Binding-site contacts:
Ligand atom O34 contacts residue ZN1 of chain 1.C at 3.1 Å.
Ligand atom C01 contacts residue LEU197 of chain 1.A at 3.9 Å (hydrophobic).
Ligand atom O33 contacts residue TRP208 of chain 1.A at 3.6 Å.
Ligand atom C02 contacts residue THR199 of chain 1.A at 3.3 Å.
Ligand atom O34 contacts residue HIS119 of chain 1.A at 3.6 Å (h-bond).
Ligand atom O34 contacts residue VAL121 of chain 1.A at 3.8 Å.
Ligand atom N35 contacts residue HIS119 of chain 1.A at 3.4 Å (h-bond).
Ligand atom C15 contacts residue PRO201 of chain 1.A at 3.8 Å (hydrophobic).
Ligand atom C01 contacts residue THR199 of chain 1.A at 3.6 Å.
Ligand atom O34 contacts residue VAL142 of chain 1.A at 3.9 Å.
Ligand atom C19 contacts residue GLY131 of chain 1.A at 3.7 Å.
Ligand atom C29 contacts residue PHE130 of chain 1.A at 4.0 Å (hydrophobic).
Ligand atom C29 contacts residue GLY131 of chain 1.A at 3.4 Å.
Ligand atom N35 contacts residue ZN1 of chain 1.C at 1.9 Å.
Ligand atom C30 contacts residue PHE130 of chain 1.A at 3.6 Å (hydrophobic).
Ligand atom C17 contacts residue VAL134 of chain 1.A at 3.8 Å (hydrophobic).
Ligand atom O34 contacts residue HIS94 of chain 1.A at 3.3 Å.
Ligand atom C11 contacts residue PRO201 of chain 1.A at 3.7 Å (hydrophobic).
Ligand atom C02 contacts residue GOL1 of chain 1.E at 3.8 Å.
Ligand atom S32 contacts residue ZN1 of chain 1.C at 3.1 Å.
Ligand atom C18 contacts residue GLY131 of chain 1.A at 3.6 Å.
Ligand atom O33 contacts residue THR198 of chain 1.A at 3.0 Å (h-bond).
Ligand atom N35 contacts residue THR198 of chain 1.A at 2.8 Å (h-bond).
Ligand atom O33 contacts residue LEU197 of chain 1.A at 3.3 Å.
Ligand atom O12 contacts residue PHE130 of chain 1.A at 3.5 Å.
Ligand atom N35 contacts residue HIS96 of chain 1.A at 3.3 Å (h-bond).
Ligand atom C31 contacts residue PHE130 of chain 1.A at 3.9 Å (hydrophobic).
Ligand atom C18 contacts residue PHE130 of chain 1.A at 3.8 Å (hydrophobic).
Ligand atom C04 contacts residue GOL1 of chain 1.E at 3.8 Å.
Ligand atom C03 contacts residue GOL1 of chain 1.E at 3.6 Å.
Ligand atom S32 contacts residue THR198 of chain 1.A at 3.9 Å.
Ligand atom C05 contacts residue LEU197 of chain 1.A at 3.9 Å (hydrophobic).
Ligand atom C17 contacts residue PHE130 of chain 1.A at 3.7 Å (hydrophobic).
Ligand atom C07 contacts residue GOL1 of chain 1.E at 3.8 Å.
Ligand atom N35 contacts residue HIS94 of chain 1.A at 3.3 Å (h-bond).
Ligand atom C28 contacts residue GLY131 of chain 1.A at 3.7 Å.
Ligand atom C05 contacts residue HIS94 of chain 1.A at 3.9 Å.
Ligand atom S32 contacts residue HIS94 of chain 1.A at 3.9 Å.
Ligand atom C04 contacts residue GLN92 of chain 1.A at 3.8 Å.
Ligand atom C06 contacts residue LEU197 of chain 1.A at 3.9 Å (hydrophobic).

Sequence of chain 1.A:
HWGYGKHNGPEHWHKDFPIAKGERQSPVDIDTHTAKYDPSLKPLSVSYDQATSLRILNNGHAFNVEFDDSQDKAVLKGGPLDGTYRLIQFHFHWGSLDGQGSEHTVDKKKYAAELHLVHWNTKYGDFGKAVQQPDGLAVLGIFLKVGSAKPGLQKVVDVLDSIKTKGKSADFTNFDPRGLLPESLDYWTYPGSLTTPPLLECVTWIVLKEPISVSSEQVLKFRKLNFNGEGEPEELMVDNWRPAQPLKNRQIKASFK

The protein below binds the small molecule below.
Small molecule (SMILES): N#CCCN(CCc1ccccc1)CC(=O)N(CCc1ccccc1)CCc1ccc(S(N)(=O)=O)cc1